A protein and the small-molecule ligand that binds it are described below.
Small molecule (SMILES): CC(=O)N[C@@H]1[C@@H](O)[C@H](O)[C@@H](CO)O[C@H]1O

Binding-site contacts:
Ligand atom N2 contacts residue ASN118 of chain 36.E at 2.9 Å (h-bond).
Ligand atom O5 contacts residue THR120 of chain 36.E at 3.7 Å.
Ligand atom C7 contacts residue TYR90 of chain 36.E at 4.2 Å (hydrophobic).
Ligand atom C6 contacts residue THR120 of chain 36.E at 4.0 Å.
Ligand atom O7 contacts residue ASN118 of chain 36.E at 3.4 Å (h-bond).
Ligand atom O6 contacts residue PHE119 of chain 36.E at 3.2 Å (h-bond).
Ligand atom O6 contacts residue ASN118 of chain 36.E at 4.1 Å.
Ligand atom O5 contacts residue ASN118 of chain 36.E at 2.4 Å (h-bond).
Ligand atom O6 contacts residue THR120 of chain 36.E at 3.5 Å (h-bond).
Ligand atom C8 contacts residue ASP67 of chain 36.E at 4.0 Å.
Ligand atom C8 contacts residue TYR90 of chain 36.E at 3.6 Å (hydrophobic).
Ligand atom C2 contacts residue ASN118 of chain 36.E at 2.5 Å.
Ligand atom O5 contacts residue SER66 of chain 36.E at 4.3 Å.
Ligand atom C7 contacts residue ASP67 of chain 36.E at 4.3 Å.
Ligand atom C5 contacts residue ASN118 of chain 36.E at 3.6 Å.
Ligand atom N2 contacts residue TYR90 of chain 36.E at 4.2 Å.
Ligand atom C8 contacts residue ASN118 of chain 36.E at 4.3 Å.
Ligand atom O6 contacts residue THR89 of chain 36.E at 3.8 Å.
Ligand atom C1 contacts residue SER66 of chain 36.E at 4.4 Å.
Ligand atom C5 contacts residue THR120 of chain 36.E at 4.5 Å.
Ligand atom C7 contacts residue ASN118 of chain 36.E at 3.3 Å.
Ligand atom C1 contacts residue ASN118 of chain 36.E at 1.4 Å.
Ligand atom C4 contacts residue ASN118 of chain 36.E at 4.2 Å.
Ligand atom C3 contacts residue ASN118 of chain 36.E at 3.8 Å.
Ligand atom O7 contacts residue ASP67 of chain 36.E at 4.3 Å.
Ligand atom O7 contacts residue SER66 of chain 36.E at 3.6 Å.

Sequence of chain 36.E:
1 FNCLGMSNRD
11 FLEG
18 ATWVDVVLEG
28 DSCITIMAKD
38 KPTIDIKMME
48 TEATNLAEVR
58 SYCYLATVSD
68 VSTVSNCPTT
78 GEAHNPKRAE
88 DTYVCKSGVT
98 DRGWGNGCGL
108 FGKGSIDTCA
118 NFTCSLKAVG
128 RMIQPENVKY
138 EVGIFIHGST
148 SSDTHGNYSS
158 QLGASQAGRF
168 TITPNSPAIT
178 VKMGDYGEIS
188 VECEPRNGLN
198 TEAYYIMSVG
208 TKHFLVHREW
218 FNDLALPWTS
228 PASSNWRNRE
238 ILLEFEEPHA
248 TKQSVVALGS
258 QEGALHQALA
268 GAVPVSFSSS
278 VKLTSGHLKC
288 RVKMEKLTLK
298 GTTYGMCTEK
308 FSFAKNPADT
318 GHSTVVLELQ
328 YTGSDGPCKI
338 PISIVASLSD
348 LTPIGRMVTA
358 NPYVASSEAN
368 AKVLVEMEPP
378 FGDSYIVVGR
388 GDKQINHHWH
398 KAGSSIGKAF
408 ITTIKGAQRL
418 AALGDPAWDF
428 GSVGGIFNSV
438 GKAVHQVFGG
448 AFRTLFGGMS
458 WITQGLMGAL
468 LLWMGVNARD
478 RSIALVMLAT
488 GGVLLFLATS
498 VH